A small-molecule ligand and the protein it binds are described below.
Small molecule (SMILES): CC(=O)N[C@H]1[C@H](O[C@H]2[C@H](O)[C@@H](NC(C)=O)CO[C@@H]2CO)O[C@H](CO)[C@@H](O[C@@H]2O[C@H](CO)[C@@H](O)[C@H](O)[C@@H]2O)[C@@H]1O

Binding-site contacts:
Ligand atom N2 contacts residue VAL367 of chain 1.A at 3.6 Å.
Ligand atom C5 contacts residue ASN343 of chain 1.A at 3.6 Å.
Ligand atom C6 contacts residue SER371 of chain 1.A at 4.4 Å.
Ligand atom C7 contacts residue ASN343 of chain 1.A at 3.1 Å.
Ligand atom C8 contacts residue PHE342 of chain 1.A at 3.9 Å (hydrophobic).
Ligand atom O7 contacts residue PHE342 of chain 1.A at 4.4 Å.
Ligand atom C8 contacts residue GLY339 of chain 1.A at 4.2 Å.
Ligand atom C5 contacts residue SER373 of chain 1.A at 3.9 Å.
Ligand atom O3 contacts residue VAL367 of chain 1.A at 3.8 Å.
Ligand atom C8 contacts residue ASN343 of chain 1.A at 4.3 Å.
Ligand atom C3 contacts residue SER371 of chain 1.A at 3.8 Å.
Ligand atom C2 contacts residue VAL367 of chain 1.A at 4.5 Å (hydrophobic).
Ligand atom O6 contacts residue SER371 of chain 1.A at 3.2 Å (h-bond).
Ligand atom O7 contacts residue ASN343 of chain 1.A at 3.1 Å (h-bond).
Ligand atom C1 contacts residue LEU368 of chain 1.A at 4.4 Å (hydrophobic).
Ligand atom N2 contacts residue LEU368 of chain 1.A at 4.3 Å.
Ligand atom C3 contacts residue ASN343 of chain 1.A at 3.8 Å.
Ligand atom O7 contacts residue SER371 of chain 1.A at 3.6 Å.
Ligand atom O5 contacts residue SER373 of chain 1.A at 3.9 Å.
Ligand atom C7 contacts residue PHE342 of chain 1.A at 4.3 Å (hydrophobic).
Ligand atom C7 contacts residue SER371 of chain 1.A at 3.9 Å.
Ligand atom C5 contacts residue SER371 of chain 1.A at 3.7 Å.
Ligand atom C1 contacts residue SER373 of chain 1.A at 3.8 Å.
Ligand atom C8 contacts residue VAL367 of chain 1.A at 3.8 Å (hydrophobic).
Ligand atom O4 contacts residue SER371 of chain 1.A at 3.5 Å.
Ligand atom O5 contacts residue ASN343 of chain 1.A at 2.4 Å (h-bond).
Ligand atom C8 contacts residue ASN370 of chain 1.A at 4.4 Å.
Ligand atom O7 contacts residue ASN370 of chain 1.A at 4.0 Å.
Ligand atom C4 contacts residue ASN343 of chain 1.A at 4.2 Å.
Ligand atom C6 contacts residue SER373 of chain 1.A at 4.0 Å.
Ligand atom C2 contacts residue ASN343 of chain 1.A at 2.4 Å.
Ligand atom C4 contacts residue SER371 of chain 1.A at 3.9 Å.
Ligand atom C8 contacts residue SER371 of chain 1.A at 3.4 Å.
Ligand atom C7 contacts residue VAL367 of chain 1.A at 4.1 Å (hydrophobic).
Ligand atom O6 contacts residue SER373 of chain 1.A at 4.0 Å.
Ligand atom C1 contacts residue ASN343 of chain 1.A at 1.4 Å.
Ligand atom N2 contacts residue ASN343 of chain 1.A at 2.8 Å (h-bond).
Ligand atom C3 contacts residue VAL367 of chain 1.A at 4.1 Å (hydrophobic).

Sequence of chain 1.A:
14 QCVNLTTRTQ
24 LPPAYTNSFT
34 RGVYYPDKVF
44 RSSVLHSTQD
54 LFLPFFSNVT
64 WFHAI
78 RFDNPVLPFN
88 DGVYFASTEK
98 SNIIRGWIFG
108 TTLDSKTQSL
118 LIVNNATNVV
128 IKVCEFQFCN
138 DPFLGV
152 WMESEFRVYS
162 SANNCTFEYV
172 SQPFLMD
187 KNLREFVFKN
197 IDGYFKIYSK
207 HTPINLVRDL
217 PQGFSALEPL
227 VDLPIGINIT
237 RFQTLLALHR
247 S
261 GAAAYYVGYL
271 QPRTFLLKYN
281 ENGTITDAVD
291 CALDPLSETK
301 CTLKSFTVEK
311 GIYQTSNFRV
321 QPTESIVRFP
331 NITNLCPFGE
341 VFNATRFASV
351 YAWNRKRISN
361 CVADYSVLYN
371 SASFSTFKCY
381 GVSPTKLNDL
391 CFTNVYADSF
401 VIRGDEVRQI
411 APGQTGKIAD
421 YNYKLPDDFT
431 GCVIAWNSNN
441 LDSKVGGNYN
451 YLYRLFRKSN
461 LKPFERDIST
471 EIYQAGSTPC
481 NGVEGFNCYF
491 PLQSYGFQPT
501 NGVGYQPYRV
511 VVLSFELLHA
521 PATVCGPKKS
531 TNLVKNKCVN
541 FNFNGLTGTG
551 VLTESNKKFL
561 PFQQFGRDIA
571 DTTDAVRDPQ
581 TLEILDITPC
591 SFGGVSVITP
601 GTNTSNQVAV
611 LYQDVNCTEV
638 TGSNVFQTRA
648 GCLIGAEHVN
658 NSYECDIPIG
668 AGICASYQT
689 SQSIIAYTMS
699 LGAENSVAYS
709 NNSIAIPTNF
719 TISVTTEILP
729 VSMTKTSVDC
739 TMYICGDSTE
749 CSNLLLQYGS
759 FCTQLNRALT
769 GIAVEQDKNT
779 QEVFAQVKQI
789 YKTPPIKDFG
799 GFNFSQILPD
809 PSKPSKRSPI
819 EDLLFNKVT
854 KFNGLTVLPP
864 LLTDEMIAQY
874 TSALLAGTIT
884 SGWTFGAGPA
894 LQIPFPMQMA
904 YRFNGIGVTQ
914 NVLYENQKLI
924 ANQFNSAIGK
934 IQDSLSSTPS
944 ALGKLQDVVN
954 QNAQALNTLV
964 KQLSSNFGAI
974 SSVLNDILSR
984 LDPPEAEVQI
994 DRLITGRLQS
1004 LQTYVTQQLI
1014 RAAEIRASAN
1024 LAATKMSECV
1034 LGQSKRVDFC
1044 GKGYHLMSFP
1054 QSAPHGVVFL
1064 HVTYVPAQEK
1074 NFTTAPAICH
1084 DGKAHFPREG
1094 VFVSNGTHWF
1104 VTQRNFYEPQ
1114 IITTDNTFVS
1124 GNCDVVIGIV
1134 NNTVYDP